Sequence of chain 1.E:
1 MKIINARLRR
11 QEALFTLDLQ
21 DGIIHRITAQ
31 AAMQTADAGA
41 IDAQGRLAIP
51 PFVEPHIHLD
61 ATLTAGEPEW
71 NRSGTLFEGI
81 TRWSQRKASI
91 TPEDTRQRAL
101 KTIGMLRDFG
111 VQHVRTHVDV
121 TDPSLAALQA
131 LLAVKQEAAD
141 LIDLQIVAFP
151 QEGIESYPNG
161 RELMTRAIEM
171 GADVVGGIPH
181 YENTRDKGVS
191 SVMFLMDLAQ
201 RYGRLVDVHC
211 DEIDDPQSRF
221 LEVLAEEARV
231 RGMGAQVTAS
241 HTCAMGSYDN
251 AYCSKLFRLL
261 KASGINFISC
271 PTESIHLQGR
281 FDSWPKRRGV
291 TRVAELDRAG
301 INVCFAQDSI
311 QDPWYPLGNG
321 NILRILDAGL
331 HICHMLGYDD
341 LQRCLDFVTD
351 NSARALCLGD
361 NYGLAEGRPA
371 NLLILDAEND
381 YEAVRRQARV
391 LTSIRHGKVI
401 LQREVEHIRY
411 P

This protein binds this small molecule.
Small molecule (SMILES): Nc1nc(=O)[nH]cc1F

Binding-site contacts:
Ligand atom F contacts residue HIS58 of chain 1.E at 3.8 Å.
Ligand atom N4 contacts residue HIS241 of chain 1.E at 4.0 Å.
Ligand atom C2 contacts residue LEU76 of chain 1.E at 3.5 Å (hydrophobic).
Ligand atom N1 contacts residue GLN151 of chain 1.E at 2.8 Å (h-bond).
Ligand atom F contacts residue TRP314 of chain 1.E at 3.4 Å.
Ligand atom N1 contacts residue HIS58 of chain 1.E at 4.0 Å.
Ligand atom C2 contacts residue GLN151 of chain 1.E at 3.7 Å.
Ligand atom C5 contacts residue FE21 of chain 1.VA at 3.8 Å.
Ligand atom C6 contacts residue GLN151 of chain 1.E at 3.6 Å.
Ligand atom C2 contacts residue HIS209 of chain 1.E at 4.0 Å.
Ligand atom N1 contacts residue TRP314 of chain 1.E at 3.5 Å.
Ligand atom N4 contacts residue FE21 of chain 1.VA at 3.8 Å.
Ligand atom C6 contacts residue TRP314 of chain 1.E at 3.3 Å (hydrophobic).
Ligand atom N4 contacts residue LEU277 of chain 1.E at 3.7 Å.
Ligand atom N4 contacts residue GLU273 of chain 1.E at 3.2 Å (salt-bridge).
Ligand atom N3 contacts residue GLU212 of chain 1.E at 2.8 Å (salt-bridge).
Ligand atom C5 contacts residue TRP314 of chain 1.E at 3.5 Å (hydrophobic).
Ligand atom F contacts residue ASP308 of chain 1.E at 3.7 Å.
Ligand atom C5 contacts residue HIS58 of chain 1.E at 3.8 Å.
Ligand atom C6 contacts residue HIS58 of chain 1.E at 3.7 Å.
Ligand atom N4 contacts residue GLU212 of chain 1.E at 2.7 Å (salt-bridge).
Ligand atom F contacts residue SER309 of chain 1.E at 3.1 Å.
Ligand atom N1 contacts residue PHE149 of chain 1.E at 4.0 Å.
Ligand atom O2 contacts residue HIS209 of chain 1.E at 4.0 Å.
Ligand atom N3 contacts residue HIS209 of chain 1.E at 4.0 Å.
Ligand atom O2 contacts residue GLN151 of chain 1.E at 3.0 Å (h-bond).
Ligand atom N3 contacts residue LEU76 of chain 1.E at 3.2 Å.
Ligand atom F contacts residue GLU273 of chain 1.E at 3.0 Å.
Ligand atom C4 contacts residue GLU212 of chain 1.E at 3.5 Å.
Ligand atom O2 contacts residue PHE149 of chain 1.E at 3.7 Å.
Ligand atom C5 contacts residue GLU273 of chain 1.E at 3.9 Å.
Ligand atom O2 contacts residue LEU76 of chain 1.E at 3.5 Å.
Ligand atom C4 contacts residue LEU76 of chain 1.E at 4.0 Å (hydrophobic).
Ligand atom N4 contacts residue ASP308 of chain 1.E at 2.9 Å (salt-bridge).
Ligand atom O2 contacts residue ILE178 of chain 1.E at 3.7 Å.
Ligand atom O2 contacts residue GLU212 of chain 1.E at 3.7 Å.
Ligand atom C4 contacts residue ASP308 of chain 1.E at 3.8 Å.
Ligand atom N3 contacts residue FE21 of chain 1.VA at 4.0 Å.
Ligand atom C2 contacts residue GLU212 of chain 1.E at 3.7 Å.
Ligand atom C4 contacts residue FE21 of chain 1.VA at 3.6 Å.